The protein below binds the small molecule below.
Small molecule (SMILES): CCCCCCCCCC(=O)CSCCNC(=O)CCNC(=O)[C@H](O)C(C)(C)CO[P](=O)(O)O[P](=O)(O)OC[C@H]1O[C@H](n2cnc3c(N)ncnc32)[C@@H](O)[C@H]1OP(=O)(O)O

Sequence of chain 1.B:
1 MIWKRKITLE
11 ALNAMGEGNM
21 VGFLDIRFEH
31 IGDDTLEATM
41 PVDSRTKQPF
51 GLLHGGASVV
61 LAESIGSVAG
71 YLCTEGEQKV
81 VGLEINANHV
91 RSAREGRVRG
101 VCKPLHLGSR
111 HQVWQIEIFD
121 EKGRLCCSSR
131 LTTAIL

Binding-site contacts:
Ligand atom C7P contacts residue ASN19 of chain 1.B at 3.3 Å.
Ligand atom CEP contacts residue PRO49 of chain 1.A at 3.6 Å (hydrophobic).
Ligand atom O5B contacts residue ASP43 of chain 1.A at 3.5 Å.
Ligand atom O4A contacts residue LYS47 of chain 1.A at 3.5 Å (salt-bridge).
Ligand atom O9P contacts residue PRO49 of chain 1.A at 2.8 Å (h-bond).
Ligand atom P1A contacts residue SER44 of chain 1.A at 3.8 Å.
Ligand atom O9A contacts residue GLU95 of chain 1.A at 3.5 Å.
Ligand atom O3B contacts residue LYS47 of chain 1.A at 3.8 Å.
Ligand atom C7P contacts residue GLU17 of chain 1.B at 3.0 Å.
Ligand atom C9P contacts residue PRO49 of chain 1.A at 3.4 Å (hydrophobic).
Ligand atom O5B contacts residue SER44 of chain 1.A at 3.9 Å.
Ligand atom C5B contacts residue LYS47 of chain 1.A at 3.2 Å.
Ligand atom C6P contacts residue GLU17 of chain 1.B at 2.9 Å.
Ligand atom O3A contacts residue SER44 of chain 1.A at 3.8 Å.
Ligand atom O5P contacts residue ALA14 of chain 1.B at 3.9 Å.
Ligand atom C5B contacts residue VAL42 of chain 1.A at 3.6 Å (hydrophobic).
Ligand atom OAP contacts residue GLY18 of chain 1.B at 2.6 Å (h-bond).
Ligand atom O9P contacts residue ASN19 of chain 1.B at 2.5 Å (h-bond).
Ligand atom P3B contacts residue LYS47 of chain 1.A at 3.5 Å.
Ligand atom C6P contacts residue MET15 of chain 1.B at 3.1 Å (hydrophobic).
Ligand atom O7A contacts residue LYS47 of chain 1.A at 2.6 Å (salt-bridge).
Ligand atom C9P contacts residue ASN19 of chain 1.B at 3.2 Å.
Ligand atom P3B contacts residue ARG94 of chain 1.A at 3.9 Å.
Ligand atom C5P contacts residue ALA14 of chain 1.B at 3.6 Å (hydrophobic).
Ligand atom C6P contacts residue ALA14 of chain 1.B at 3.4 Å (hydrophobic).
Ligand atom O7A contacts residue ARG94 of chain 1.A at 3.0 Å (salt-bridge).
Ligand atom O9A contacts residue ARG94 of chain 1.A at 3.6 Å.
Ligand atom N8P contacts residue ASN19 of chain 1.B at 3.5 Å (h-bond).
Ligand atom O5B contacts residue LYS47 of chain 1.A at 2.7 Å (salt-bridge).
Ligand atom CEP contacts residue GLN48 of chain 1.A at 3.3 Å.
Ligand atom C9P contacts residue GLU17 of chain 1.B at 3.5 Å.
Ligand atom CBP contacts residue PRO49 of chain 1.A at 3.8 Å (hydrophobic).
Ligand atom O2A contacts residue SER44 of chain 1.A at 3.1 Å (h-bond).
Ligand atom N8P contacts residue GLU17 of chain 1.B at 3.0 Å (salt-bridge).
Ligand atom CDP contacts residue PRO49 of chain 1.A at 3.3 Å (hydrophobic).
Ligand atom O2A contacts residue ASP43 of chain 1.A at 3.5 Å.
Ligand atom C5B contacts residue ASP43 of chain 1.A at 3.7 Å.
Ligand atom C7P contacts residue MET15 of chain 1.B at 3.0 Å (hydrophobic).
Ligand atom CAP contacts residue GLY18 of chain 1.B at 3.6 Å.
Ligand atom O9A contacts residue LYS47 of chain 1.A at 3.7 Å.

Sequence of chain 1.A:
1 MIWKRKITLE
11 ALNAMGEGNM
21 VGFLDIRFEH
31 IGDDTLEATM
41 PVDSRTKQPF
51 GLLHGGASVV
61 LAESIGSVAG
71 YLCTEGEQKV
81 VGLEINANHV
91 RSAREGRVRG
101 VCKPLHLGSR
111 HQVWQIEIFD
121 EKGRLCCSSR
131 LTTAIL